This protein binds this small molecule.
Small molecule (SMILES): CC[C@H](C)[C@H](N)C(=O)N[C@@H](CC(C)C)C(=O)N[C@@H](C)C(=O)N[C@@H](C)C(=O)N1CCC[C@H]1C(=O)N1CCC[C@H]1C(=O)N[C@@H](C)C(=O)N[C@@H](C)C(=O)N[C@H](C=O)CCCN=C(N)N.CC[C@H](C)[C@H](NC(=O)[C@@H](NC(=O)[C@H](CCC(N)=O)NC(=O)[C@H](CCCN=C(N)N)NC(=O)[C@H](CCC(=O)O)NC(=O)[C@@H](NC(=O)[C@@H]1CCCN1)C(C)C)[C@@H](C)O)C(=O)N[C@@H](Cc1ccc(O)cc1)C(=O)N[C@@H](CO)C(=O)N[C@@H](C)C=O

Sequence of chain 1.A:
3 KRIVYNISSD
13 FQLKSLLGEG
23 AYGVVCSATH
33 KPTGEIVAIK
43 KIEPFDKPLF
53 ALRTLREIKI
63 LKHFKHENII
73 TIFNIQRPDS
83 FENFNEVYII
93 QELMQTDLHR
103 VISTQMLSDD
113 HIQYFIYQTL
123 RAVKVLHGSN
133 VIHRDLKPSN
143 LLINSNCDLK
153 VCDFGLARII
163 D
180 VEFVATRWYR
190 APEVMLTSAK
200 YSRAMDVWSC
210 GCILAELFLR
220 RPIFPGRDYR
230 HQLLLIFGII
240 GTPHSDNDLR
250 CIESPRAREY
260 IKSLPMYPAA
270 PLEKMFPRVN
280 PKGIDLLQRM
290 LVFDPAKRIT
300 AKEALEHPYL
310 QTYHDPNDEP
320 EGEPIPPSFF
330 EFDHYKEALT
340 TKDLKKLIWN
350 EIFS

Binding-site contacts:
Ligand atom CZ contacts residue ASP317 of chain 1.A at 3.5 Å.
Ligand atom CA contacts residue ILE9 of chain 1.A at 3.5 Å (hydrophobic).
Ligand atom O contacts residue SER11 of chain 1.A at 2.9 Å (h-bond).
Ligand atom OG contacts residue LYS3 of chain 1.A at 3.1 Å.
Ligand atom NH2 contacts residue ASP317 of chain 1.A at 3.1 Å (salt-bridge).
Ligand atom O contacts residue SER147 of chain 1.A at 3.3 Å (h-bond).
Ligand atom O contacts residue TYR312 of chain 1.A at 2.9 Å (h-bond).
Ligand atom OE1 contacts residue LEU15 of chain 1.A at 3.1 Å (h-bond).
Ligand atom CB contacts residue ASP112 of chain 1.A at 3.2 Å.
Ligand atom O contacts residue VAL6 of chain 1.A at 3.3 Å.
Ligand atom O contacts residue ILE9 of chain 1.A at 2.9 Å (h-bond).
Ligand atom OH contacts residue ARG4 of chain 1.A at 3.3 Å (salt-bridge).
Ligand atom NH2 contacts residue TYR119 of chain 1.A at 2.9 Å (h-bond).
Ligand atom O contacts residue TYR7 of chain 1.A at 2.9 Å (h-bond).
Ligand atom O contacts residue CYS149 of chain 1.A at 3.4 Å (h-bond).
Ligand atom CD contacts residue TYR116 of chain 1.A at 3.5 Å (hydrophobic).
Ligand atom CD contacts residue HIS113 of chain 1.A at 3.4 Å.
Ligand atom N contacts residue TYR7 of chain 1.A at 2.8 Å (h-bond).
Ligand atom NE contacts residue TYR312 of chain 1.A at 2.6 Å (h-bond).
Ligand atom N contacts residue ILE5 of chain 1.A at 2.9 Å (h-bond).
Ligand atom CG2 contacts residue ILE5 of chain 1.A at 3.4 Å (hydrophobic).
Ligand atom C contacts residue LYS3 of chain 1.A at 3.3 Å.
Ligand atom O contacts residue HIS113 of chain 1.A at 3.2 Å (h-bond).
Ligand atom CA contacts residue ILE5 of chain 1.A at 3.3 Å (hydrophobic).
Ligand atom CA contacts residue LYS3 of chain 1.A at 2.8 Å.
Ligand atom CG contacts residue HIS113 of chain 1.A at 3.2 Å.
Ligand atom CG1 contacts residue ASN8 of chain 1.A at 3.4 Å.
Ligand atom O contacts residue LYS3 of chain 1.A at 3.0 Å (salt-bridge).
Ligand atom CD contacts residue TYR312 of chain 1.A at 2.9 Å (hydrophobic).
Ligand atom CB contacts residue SER147 of chain 1.A at 3.2 Å.
Ligand atom CG1 contacts residue ILE9 of chain 1.A at 3.5 Å (hydrophobic).
Ligand atom N contacts residue ILE9 of chain 1.A at 2.9 Å (h-bond).
Ligand atom NH1 contacts residue ASP317 of chain 1.A at 2.9 Å (salt-bridge).
Ligand atom OE2 contacts residue SER11 of chain 1.A at 3.4 Å.
Ligand atom N contacts residue LYS3 of chain 1.A at 3.0 Å (salt-bridge).
Ligand atom CG contacts residue ASP112 of chain 1.A at 3.3 Å.
Ligand atom CG contacts residue ASN8 of chain 1.A at 3.4 Å.
Ligand atom N contacts residue SER147 of chain 1.A at 3.0 Å (h-bond).
Ligand atom NE2 contacts residue PHE13 of chain 1.A at 2.6 Å (h-bond).
Ligand atom O contacts residue ILE5 of chain 1.A at 2.9 Å (h-bond).